Binding-site contacts:
Ligand atom C5 contacts residue ASN72 of chain 1.A at 3.7 Å.
Ligand atom C4 contacts residue ASN72 of chain 1.A at 4.2 Å.
Ligand atom O7 contacts residue GLN71 of chain 1.A at 3.9 Å.
Ligand atom C8 contacts residue GLN71 of chain 1.A at 4.2 Å.
Ligand atom C7 contacts residue ASN72 of chain 1.A at 3.1 Å.
Ligand atom O5 contacts residue VAL75 of chain 1.A at 4.5 Å.
Ligand atom C8 contacts residue LEU73 of chain 1.A at 4.3 Å (hydrophobic).
Ligand atom O7 contacts residue ASN72 of chain 1.A at 2.9 Å (h-bond).
Ligand atom N2 contacts residue ASN72 of chain 1.A at 2.9 Å (h-bond).
Ligand atom O5 contacts residue THR74 of chain 1.A at 4.3 Å.
Ligand atom C8 contacts residue ASN72 of chain 1.A at 4.0 Å.
Ligand atom O5 contacts residue ASN72 of chain 1.A at 2.4 Å (h-bond).
Ligand atom C2 contacts residue ASN72 of chain 1.A at 2.5 Å.
Ligand atom C1 contacts residue THR74 of chain 1.A at 3.9 Å.
Ligand atom C3 contacts residue ASN72 of chain 1.A at 3.8 Å.
Ligand atom O5 contacts residue LYS8 of chain 1.A at 3.6 Å.
Ligand atom C1 contacts residue LYS8 of chain 1.A at 4.3 Å.
Ligand atom C1 contacts residue ASN72 of chain 1.A at 1.4 Å.

Sequence of chain 1.A:
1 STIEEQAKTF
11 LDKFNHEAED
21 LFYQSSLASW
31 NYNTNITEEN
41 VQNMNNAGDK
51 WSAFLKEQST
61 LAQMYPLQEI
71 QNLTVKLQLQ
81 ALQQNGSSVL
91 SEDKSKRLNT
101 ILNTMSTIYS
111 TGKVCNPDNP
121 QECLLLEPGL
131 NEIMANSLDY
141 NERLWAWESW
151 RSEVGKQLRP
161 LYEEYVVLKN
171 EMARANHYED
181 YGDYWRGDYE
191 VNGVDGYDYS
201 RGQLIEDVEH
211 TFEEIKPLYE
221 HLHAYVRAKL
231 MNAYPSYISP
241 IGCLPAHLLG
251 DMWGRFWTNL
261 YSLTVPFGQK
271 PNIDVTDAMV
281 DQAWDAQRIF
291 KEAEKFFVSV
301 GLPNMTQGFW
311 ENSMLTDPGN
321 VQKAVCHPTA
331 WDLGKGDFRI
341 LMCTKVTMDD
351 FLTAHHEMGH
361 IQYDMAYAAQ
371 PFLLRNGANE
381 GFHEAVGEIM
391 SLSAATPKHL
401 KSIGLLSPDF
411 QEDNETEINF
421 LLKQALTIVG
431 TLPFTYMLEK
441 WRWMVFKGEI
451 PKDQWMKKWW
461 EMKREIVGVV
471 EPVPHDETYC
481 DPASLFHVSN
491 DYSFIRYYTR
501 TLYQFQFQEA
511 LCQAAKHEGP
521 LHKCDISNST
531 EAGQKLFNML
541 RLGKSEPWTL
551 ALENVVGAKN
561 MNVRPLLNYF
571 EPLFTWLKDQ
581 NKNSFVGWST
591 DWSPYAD

This small molecule binds to this protein.
Small molecule (SMILES): CC(=O)N[C@@H]1[C@@H](O)[C@H](O)[C@@H](CO)O[C@H]1O